Binding-site contacts:
Ligand atom CA contacts residue ASP121 of chain 1.A at 4.1 Å.
Ligand atom CB contacts residue PHE125 of chain 1.A at 4.1 Å (hydrophobic).
Ligand atom CG contacts residue PHE157 of chain 1.A at 4.1 Å (hydrophobic).
Ligand atom CA contacts residue PHE125 of chain 1.A at 3.5 Å (hydrophobic).
Ligand atom CB contacts residue ASP121 of chain 1.A at 3.8 Å.
Ligand atom C contacts residue PRO117 of chain 1.A at 4.1 Å (hydrophobic).
Ligand atom CG contacts residue ASP121 of chain 1.A at 4.0 Å.
Ligand atom C contacts residue PHE109 of chain 1.A at 4.2 Å (hydrophobic).
Ligand atom CA contacts residue PHE109 of chain 1.A at 4.1 Å (hydrophobic).
Ligand atom O contacts residue PHE109 of chain 1.A at 4.1 Å.
Ligand atom OD contacts residue PHE157 of chain 1.A at 4.0 Å.
Ligand atom O contacts residue ASN116 of chain 1.A at 3.9 Å.
Ligand atom CA contacts residue PRO117 of chain 1.A at 4.2 Å (hydrophobic).
Ligand atom CA contacts residue PHE157 of chain 1.A at 4.0 Å (hydrophobic).
Ligand atom CB contacts residue PHE157 of chain 1.A at 3.9 Å (hydrophobic).
Ligand atom O contacts residue ASP121 of chain 1.A at 4.2 Å.
Ligand atom O contacts residue PRO117 of chain 1.A at 3.3 Å.
Ligand atom OD contacts residue ASP121 of chain 1.A at 4.3 Å.
Ligand atom C contacts residue PHE157 of chain 1.A at 4.3 Å (hydrophobic).
Ligand atom C contacts residue ASP121 of chain 1.A at 4.0 Å.

The protein below binds the small molecule below.
Small molecule (SMILES): O=C1CCCO1

Sequence of chain 1.A:
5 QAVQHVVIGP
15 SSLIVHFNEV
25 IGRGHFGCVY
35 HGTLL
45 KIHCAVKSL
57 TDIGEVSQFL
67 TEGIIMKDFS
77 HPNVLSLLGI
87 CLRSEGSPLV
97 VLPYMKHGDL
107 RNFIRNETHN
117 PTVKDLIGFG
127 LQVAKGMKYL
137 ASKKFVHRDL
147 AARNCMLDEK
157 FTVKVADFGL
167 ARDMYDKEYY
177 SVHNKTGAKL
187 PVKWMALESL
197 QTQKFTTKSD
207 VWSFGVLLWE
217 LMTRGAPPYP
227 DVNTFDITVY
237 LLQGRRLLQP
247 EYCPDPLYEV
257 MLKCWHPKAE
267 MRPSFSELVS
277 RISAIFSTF